Sequence of chain 1.B:
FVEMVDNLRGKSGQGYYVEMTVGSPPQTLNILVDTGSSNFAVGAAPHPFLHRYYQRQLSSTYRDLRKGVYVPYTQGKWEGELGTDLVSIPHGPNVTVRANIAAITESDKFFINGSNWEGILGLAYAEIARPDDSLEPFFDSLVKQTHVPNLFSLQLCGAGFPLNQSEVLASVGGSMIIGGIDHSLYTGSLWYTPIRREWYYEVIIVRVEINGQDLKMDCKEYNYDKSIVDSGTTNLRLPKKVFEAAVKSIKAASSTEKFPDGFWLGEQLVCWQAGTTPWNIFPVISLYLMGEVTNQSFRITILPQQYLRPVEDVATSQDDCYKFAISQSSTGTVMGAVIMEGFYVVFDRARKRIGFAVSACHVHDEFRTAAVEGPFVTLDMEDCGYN

The protein below binds the small molecule below.
Small molecule (SMILES): CCCCN(CCCC)C(=O)n1cc(C(=O)N[C@@H](Cc2ccccc2)[C@H](O)CNCc2cccc(OC)c2)c2ccccc21

Binding-site contacts:
Ligand atom C5 contacts residue ARG297 of chain 1.B at 3.5 Å.
Ligand atom C26 contacts residue ASP94 of chain 1.B at 3.4 Å.
Ligand atom C3 contacts residue GLN135 of chain 1.B at 3.3 Å.
Ligand atom C5 contacts residue GLN135 of chain 1.B at 3.6 Å.
Ligand atom O41 contacts residue GLN135 of chain 1.B at 3.2 Å (h-bond).
Ligand atom C10 contacts residue THR134 of chain 1.B at 3.3 Å.
Ligand atom C29 contacts residue GLY292 of chain 1.B at 3.3 Å.
Ligand atom C9 contacts residue GLY292 of chain 1.B at 3.4 Å.
Ligand atom C7 contacts residue THR134 of chain 1.B at 3.6 Å.
Ligand atom O41 contacts residue TYR133 of chain 1.B at 3.6 Å.
Ligand atom N39 contacts residue ASP290 of chain 1.B at 2.8 Å (salt-bridge).
Ligand atom C15 contacts residue GLN135 of chain 1.B at 3.6 Å.
Ligand atom C14 contacts residue GLY292 of chain 1.B at 3.1 Å.
Ligand atom C7 contacts residue GLN135 of chain 1.B at 3.5 Å.
Ligand atom O42 contacts residue THR294 of chain 1.B at 3.0 Å (h-bond).
Ligand atom C6 contacts residue THR134 of chain 1.B at 3.6 Å.
Ligand atom O41 contacts residue THR134 of chain 1.B at 3.4 Å (h-bond).
Ligand atom C3 contacts residue PHE170 of chain 1.B at 3.6 Å (hydrophobic).
Ligand atom C24 contacts residue GLY75 of chain 1.B at 3.5 Å.
Ligand atom C27 contacts residue GLY96 of chain 1.B at 3.4 Å.
Ligand atom O43 contacts residue SER97 of chain 1.B at 3.4 Å.
Ligand atom C16 contacts residue THR293 of chain 1.B at 3.6 Å.
Ligand atom C2 contacts residue GLN135 of chain 1.B at 3.5 Å.
Ligand atom O43 contacts residue ASP94 of chain 1.B at 2.6 Å (salt-bridge).
Ligand atom C9 contacts residue LEU92 of chain 1.B at 3.5 Å (hydrophobic).
Ligand atom C33 contacts residue THR294 of chain 1.B at 3.4 Å.
Ligand atom N38 contacts residue GLY292 of chain 1.B at 2.8 Å (h-bond).
Ligand atom C26 contacts residue GLY292 of chain 1.B at 3.6 Å.
Ligand atom O43 contacts residue TYR133 of chain 1.B at 3.5 Å.
Ligand atom C36 contacts residue ASP94 of chain 1.B at 3.5 Å.
Ligand atom C17 contacts residue GLY292 of chain 1.B at 3.6 Å.
Ligand atom N39 contacts residue GLY96 of chain 1.B at 2.9 Å (h-bond).
Ligand atom C2 contacts residue ARG297 of chain 1.B at 3.6 Å.
Ligand atom O43 contacts residue GLY96 of chain 1.B at 3.5 Å (h-bond).
Ligand atom C33 contacts residue GLY73 of chain 1.B at 3.5 Å.
Ligand atom C12 contacts residue PRO132 of chain 1.B at 3.4 Å (hydrophobic).
Ligand atom C8 contacts residue GLN135 of chain 1.B at 3.3 Å.
Ligand atom C31 contacts residue GLY73 of chain 1.B at 3.5 Å.
Ligand atom C13 contacts residue GLY96 of chain 1.B at 3.2 Å.
Ligand atom C34 contacts residue ASP290 of chain 1.B at 3.4 Å.